Sequence of chain 1.C:
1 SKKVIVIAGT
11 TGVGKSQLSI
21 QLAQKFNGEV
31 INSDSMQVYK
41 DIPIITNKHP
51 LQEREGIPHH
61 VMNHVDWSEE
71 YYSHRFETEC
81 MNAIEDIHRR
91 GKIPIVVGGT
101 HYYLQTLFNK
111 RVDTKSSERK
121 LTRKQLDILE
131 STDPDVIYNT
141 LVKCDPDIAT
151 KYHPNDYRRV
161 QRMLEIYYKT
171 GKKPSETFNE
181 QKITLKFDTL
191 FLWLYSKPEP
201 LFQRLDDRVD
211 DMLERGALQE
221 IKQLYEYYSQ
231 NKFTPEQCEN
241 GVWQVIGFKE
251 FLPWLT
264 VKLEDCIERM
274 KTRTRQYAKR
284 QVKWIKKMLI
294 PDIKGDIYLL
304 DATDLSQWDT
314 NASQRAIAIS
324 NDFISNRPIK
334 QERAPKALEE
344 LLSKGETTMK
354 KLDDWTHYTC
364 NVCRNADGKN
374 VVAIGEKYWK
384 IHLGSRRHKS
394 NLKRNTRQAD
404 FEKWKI

The protein below binds the small molecule below.
Small molecule (SMILES): CC(C)=CCO[P](=O)(O)OP(=O)(O)O

Binding-site contacts:
Ligand atom O2B contacts residue MG1 of chain 1.I at 4.3 Å.
Ligand atom O3B contacts residue MG1 of chain 1.I at 3.1 Å.
Ligand atom PA contacts residue ASN47 of chain 1.C at 4.3 Å.
Ligand atom O1B contacts residue LYS15 of chain 1.C at 2.7 Å (salt-bridge).
Ligand atom PA contacts residue MG1 of chain 1.I at 3.6 Å.
Ligand atom O3A contacts residue VAL13 of chain 1.C at 4.0 Å.
Ligand atom O2B contacts residue ARG208 of chain 1.C at 4.2 Å.
Ligand atom O3A contacts residue LYS15 of chain 1.C at 3.6 Å.
Ligand atom O1 contacts residue GLY14 of chain 1.C at 4.1 Å.
Ligand atom O1A contacts residue MG1 of chain 1.I at 3.9 Å.
Ligand atom O2A contacts residue GLY12 of chain 1.C at 3.5 Å.
Ligand atom O2B contacts residue ASN47 of chain 1.C at 2.9 Å (h-bond).
Ligand atom O3A contacts residue MG1 of chain 1.I at 4.3 Å.
Ligand atom O3B contacts residue SER16 of chain 1.C at 3.1 Å.
Ligand atom PA contacts residue GLY12 of chain 1.C at 3.9 Å.
Ligand atom O2A contacts residue VAL13 of chain 1.C at 3.4 Å (h-bond).
Ligand atom O1A contacts residue ASN47 of chain 1.C at 3.0 Å (h-bond).
Ligand atom O1B contacts residue SER16 of chain 1.C at 4.1 Å.
Ligand atom PB contacts residue ASN47 of chain 1.C at 4.0 Å.
Ligand atom O1 contacts residue MG1 of chain 1.I at 2.6 Å.
Ligand atom O2B contacts residue THR11 of chain 1.C at 3.0 Å.
Ligand atom O3A contacts residue GLY12 of chain 1.C at 3.4 Å (h-bond).
Ligand atom PB contacts residue SER16 of chain 1.C at 4.0 Å.
Ligand atom O3A contacts residue GLY14 of chain 1.C at 3.4 Å (h-bond).
Ligand atom PB contacts residue GLY12 of chain 1.C at 4.3 Å.
Ligand atom PB contacts residue THR11 of chain 1.C at 4.1 Å.
Ligand atom O1A contacts residue ARG208 of chain 1.C at 3.2 Å (salt-bridge).
Ligand atom O1A contacts residue THR11 of chain 1.C at 4.2 Å.
Ligand atom O2A contacts residue GLY14 of chain 1.C at 3.1 Å (h-bond).
Ligand atom O1A contacts residue GLY12 of chain 1.C at 3.6 Å (h-bond).
Ligand atom O3A contacts residue THR11 of chain 1.C at 4.2 Å.
Ligand atom PA contacts residue GLY14 of chain 1.C at 3.9 Å.
Ligand atom O3B contacts residue ASN47 of chain 1.C at 4.2 Å.
Ligand atom O1B contacts residue THR10 of chain 1.C at 4.1 Å.
Ligand atom O1 contacts residue SER16 of chain 1.C at 4.2 Å.
Ligand atom O1B contacts residue THR11 of chain 1.C at 3.8 Å.
Ligand atom O2B contacts residue GLY12 of chain 1.C at 4.1 Å.
Ligand atom O3B contacts residue LYS15 of chain 1.C at 4.1 Å.
Ligand atom PB contacts residue MG1 of chain 1.I at 4.1 Å.
Ligand atom PB contacts residue LYS15 of chain 1.C at 4.0 Å.